Sequence of chain 2.A:
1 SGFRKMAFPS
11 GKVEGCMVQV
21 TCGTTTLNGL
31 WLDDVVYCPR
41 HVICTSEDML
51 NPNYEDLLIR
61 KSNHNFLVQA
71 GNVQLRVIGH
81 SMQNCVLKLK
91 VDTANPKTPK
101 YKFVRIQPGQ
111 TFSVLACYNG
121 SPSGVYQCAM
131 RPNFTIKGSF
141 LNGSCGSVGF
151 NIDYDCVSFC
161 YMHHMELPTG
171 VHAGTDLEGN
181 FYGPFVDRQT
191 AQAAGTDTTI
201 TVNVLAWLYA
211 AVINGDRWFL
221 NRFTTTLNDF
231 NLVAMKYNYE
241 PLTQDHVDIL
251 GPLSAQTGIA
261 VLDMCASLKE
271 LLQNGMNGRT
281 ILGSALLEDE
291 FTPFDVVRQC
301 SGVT

Sequence of chain 1.A:
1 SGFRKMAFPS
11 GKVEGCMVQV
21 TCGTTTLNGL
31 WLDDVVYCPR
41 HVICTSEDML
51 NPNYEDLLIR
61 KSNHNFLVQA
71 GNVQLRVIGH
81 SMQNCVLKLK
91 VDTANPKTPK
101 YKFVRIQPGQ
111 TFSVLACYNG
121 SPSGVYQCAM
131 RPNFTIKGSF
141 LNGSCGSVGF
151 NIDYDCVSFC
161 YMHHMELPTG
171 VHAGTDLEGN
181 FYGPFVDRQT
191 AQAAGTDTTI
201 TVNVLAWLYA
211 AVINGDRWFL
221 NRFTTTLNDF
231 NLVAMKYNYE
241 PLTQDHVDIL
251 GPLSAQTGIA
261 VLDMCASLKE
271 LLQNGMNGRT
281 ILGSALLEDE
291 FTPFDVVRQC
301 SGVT

Binding-site contacts:
Ligand atom N contacts residue SER144 of chain 2.A at 3.8 Å.
Ligand atom F contacts residue MET165 of chain 2.A at 3.6 Å.
Ligand atom F contacts residue HIS41 of chain 2.A at 3.6 Å.
Ligand atom C9 contacts residue GLN189 of chain 2.A at 3.5 Å.
Ligand atom F contacts residue HIS164 of chain 2.A at 3.8 Å.
Ligand atom C2 contacts residue LEU141 of chain 2.A at 3.5 Å (hydrophobic).
Ligand atom C3 contacts residue HIS163 of chain 2.A at 3.9 Å.
Ligand atom C12 contacts residue MET165 of chain 2.A at 3.6 Å (hydrophobic).
Ligand atom C1 contacts residue ASN142 of chain 2.A at 3.8 Å.
Ligand atom C1 contacts residue GLU166 of chain 2.A at 3.8 Å.
Ligand atom C11 contacts residue ASP187 of chain 2.A at 3.8 Å.
Ligand atom C4 contacts residue GLU166 of chain 2.A at 3.7 Å.
Ligand atom N contacts residue HIS163 of chain 2.A at 2.8 Å (h-bond).
Ligand atom F contacts residue ASP187 of chain 2.A at 3.2 Å.
Ligand atom O contacts residue MET165 of chain 2.A at 3.3 Å.
Ligand atom C13 contacts residue HIS164 of chain 2.A at 3.3 Å.
Ligand atom C11 contacts residue MET165 of chain 2.A at 3.4 Å (hydrophobic).
Ligand atom N contacts residue GLU166 of chain 2.A at 3.6 Å.
Ligand atom N1 contacts residue CYS145 of chain 2.A at 3.8 Å.
Ligand atom C2 contacts residue ASN142 of chain 2.A at 3.6 Å.
Ligand atom C3 contacts residue LEU141 of chain 2.A at 3.7 Å (hydrophobic).
Ligand atom C11 contacts residue MET49 of chain 2.A at 3.4 Å (hydrophobic).
Ligand atom C3 contacts residue PHE140 of chain 2.A at 3.3 Å (hydrophobic).
Ligand atom C10 contacts residue ARG188 of chain 2.A at 3.8 Å.
Ligand atom C4 contacts residue CYS145 of chain 2.A at 3.7 Å (hydrophobic).
Ligand atom O contacts residue GLU166 of chain 2.A at 2.9 Å (salt-bridge).
Ligand atom C11 contacts residue ARG188 of chain 2.A at 3.5 Å.
Ligand atom C10 contacts residue GLN189 of chain 2.A at 3.6 Å.
Ligand atom C9 contacts residue DMS1 of chain 2.F at 3.8 Å.
Ligand atom C2 contacts residue PHE140 of chain 2.A at 3.8 Å (hydrophobic).
Ligand atom C3 contacts residue GLU166 of chain 2.A at 3.5 Å.
Ligand atom C4 contacts residue HIS163 of chain 2.A at 3.3 Å.
Ligand atom C13 contacts residue MET165 of chain 2.A at 3.9 Å (hydrophobic).
Ligand atom C10 contacts residue DMS1 of chain 2.F at 3.4 Å.
Ligand atom C13 contacts residue HIS41 of chain 2.A at 3.7 Å.
Ligand atom N contacts residue PHE140 of chain 2.A at 3.8 Å.
Ligand atom C2 contacts residue GLU166 of chain 2.A at 3.4 Å.
Ligand atom C10 contacts residue MET49 of chain 2.A at 3.6 Å (hydrophobic).
Ligand atom C12 contacts residue MET49 of chain 2.A at 3.7 Å (hydrophobic).
Ligand atom C contacts residue GLU166 of chain 2.A at 3.5 Å.

A small-molecule ligand and the protein it binds are described below.
Small molecule (SMILES): Cc1ccncc1NC(=O)Cc1cccc(F)c1